This protein binds this small molecule.
Small molecule (SMILES): CC(=O)N[C@H]1[C@H](O[C@H]2[C@H](O)[C@@H](NC(C)=O)CO[C@@H]2CO)O[C@H](CO)[C@@H](O)[C@@H]1O

Sequence of chain 1.G:
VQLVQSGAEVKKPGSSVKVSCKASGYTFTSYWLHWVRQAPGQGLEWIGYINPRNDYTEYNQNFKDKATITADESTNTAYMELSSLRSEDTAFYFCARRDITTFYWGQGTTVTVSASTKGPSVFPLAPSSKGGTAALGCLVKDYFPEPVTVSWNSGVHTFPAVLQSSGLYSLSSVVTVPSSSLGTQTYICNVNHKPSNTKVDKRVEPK

Sequence of chain 1.D:
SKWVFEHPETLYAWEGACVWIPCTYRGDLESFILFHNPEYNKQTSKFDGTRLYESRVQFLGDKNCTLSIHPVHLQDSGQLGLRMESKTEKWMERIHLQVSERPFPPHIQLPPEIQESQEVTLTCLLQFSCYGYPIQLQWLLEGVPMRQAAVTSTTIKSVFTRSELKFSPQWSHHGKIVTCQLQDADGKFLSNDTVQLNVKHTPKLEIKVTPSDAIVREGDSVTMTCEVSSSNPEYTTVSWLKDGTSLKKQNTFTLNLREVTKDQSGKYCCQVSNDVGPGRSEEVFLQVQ

Binding-site contacts:
Ligand atom C1 contacts residue PHE211 of chain 1.D at 3.6 Å (hydrophobic).
Ligand atom C8 contacts residue GLY163 of chain 1.D at 4.2 Å.
Ligand atom O5 contacts residue PHE211 of chain 1.D at 3.3 Å.
Ligand atom O7 contacts residue ASN214 of chain 1.D at 3.7 Å.
Ligand atom N2 contacts residue GLN203 of chain 1.D at 3.8 Å.
Ligand atom C5 contacts residue PHE211 of chain 1.D at 4.2 Å (hydrophobic).
Ligand atom C7 contacts residue ASN214 of chain 1.D at 3.5 Å.
Ligand atom C3 contacts residue ASN214 of chain 1.D at 3.8 Å.
Ligand atom C8 contacts residue LEU160 of chain 1.D at 3.7 Å (hydrophobic).
Ligand atom C7 contacts residue GLN203 of chain 1.D at 4.5 Å.
Ligand atom C8 contacts residue GLN203 of chain 1.D at 4.1 Å.
Ligand atom C2 contacts residue PHE211 of chain 1.D at 3.5 Å (hydrophobic).
Ligand atom C8 contacts residue THR201 of chain 1.D at 4.2 Å.
Ligand atom C1 contacts residue ASN214 of chain 1.D at 1.4 Å.
Ligand atom C5 contacts residue ASN214 of chain 1.D at 3.7 Å.
Ligand atom O6 contacts residue PHE211 of chain 1.D at 3.7 Å.
Ligand atom N2 contacts residue ASN214 of chain 1.D at 2.9 Å (h-bond).
Ligand atom N2 contacts residue PHE211 of chain 1.D at 4.1 Å.
Ligand atom C7 contacts residue THR201 of chain 1.D at 4.2 Å.
Ligand atom C2 contacts residue ASN214 of chain 1.D at 2.4 Å.
Ligand atom O7 contacts residue THR201 of chain 1.D at 4.2 Å.
Ligand atom C4 contacts residue ASN214 of chain 1.D at 4.2 Å.
Ligand atom C8 contacts residue ILE104 of chain 1.G at 4.4 Å (hydrophobic).
Ligand atom O5 contacts residue ASN214 of chain 1.D at 2.4 Å (h-bond).
Ligand atom C4 contacts residue PHE211 of chain 1.D at 4.3 Å (hydrophobic).